Sequence of chain 1.A:
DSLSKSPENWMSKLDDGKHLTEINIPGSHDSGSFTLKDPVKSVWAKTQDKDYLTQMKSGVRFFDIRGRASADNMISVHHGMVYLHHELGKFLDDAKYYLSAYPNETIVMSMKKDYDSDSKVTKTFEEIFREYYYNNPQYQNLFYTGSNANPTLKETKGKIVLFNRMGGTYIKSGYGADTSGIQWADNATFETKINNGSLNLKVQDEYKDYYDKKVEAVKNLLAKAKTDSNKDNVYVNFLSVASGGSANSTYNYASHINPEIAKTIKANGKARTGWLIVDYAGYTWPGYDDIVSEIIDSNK

The protein below binds the small molecule below.
Small molecule (SMILES): OC1C(O)C(O)C(O)C(O)C1O

Binding-site contacts:
Ligand atom C3 contacts residue ASP206 of chain 1.A at 3.1 Å.
Ligand atom C2 contacts residue ASP206 of chain 1.A at 3.7 Å.
Ligand atom O4 contacts residue TYR208 of chain 1.A at 3.9 Å.
Ligand atom O5 contacts residue HIS30 of chain 1.A at 4.2 Å.
Ligand atom O2 contacts residue LYS113 of chain 1.A at 4.3 Å.
Ligand atom C2 contacts residue ARG166 of chain 1.A at 3.6 Å.
Ligand atom O2 contacts residue ARG166 of chain 1.A at 3.0 Å (salt-bridge).
Ligand atom C1 contacts residue LYS113 of chain 1.A at 4.3 Å.
Ligand atom O2 contacts residue TRP185 of chain 1.A at 3.5 Å (h-bond).
Ligand atom C5 contacts residue ARG67 of chain 1.A at 3.6 Å.
Ligand atom C4 contacts residue HIS30 of chain 1.A at 3.4 Å.
Ligand atom O3 contacts residue ARG166 of chain 1.A at 3.7 Å.
Ligand atom O2 contacts residue ARG67 of chain 1.A at 4.4 Å.
Ligand atom C4 contacts residue ARG67 of chain 1.A at 3.1 Å.
Ligand atom C2 contacts residue ARG67 of chain 1.A at 3.5 Å.
Ligand atom O4 contacts residue ASP206 of chain 1.A at 3.6 Å.
Ligand atom O3 contacts residue PHE239 of chain 1.A at 4.0 Å.
Ligand atom O1 contacts residue TYR208 of chain 1.A at 3.9 Å.
Ligand atom C5 contacts residue HIS30 of chain 1.A at 4.0 Å.
Ligand atom O6 contacts residue TYR208 of chain 1.A at 3.2 Å.
Ligand atom O3 contacts residue ARG67 of chain 1.A at 3.7 Å.
Ligand atom C3 contacts residue ARG67 of chain 1.A at 3.6 Å.
Ligand atom C1 contacts residue ARG67 of chain 1.A at 3.6 Å.
Ligand atom O2 contacts residue ASP206 of chain 1.A at 3.1 Å (salt-bridge).
Ligand atom C6 contacts residue ARG67 of chain 1.A at 3.8 Å.
Ligand atom C3 contacts residue ARG166 of chain 1.A at 4.3 Å.
Ligand atom O4 contacts residue SER241 of chain 1.A at 4.2 Å.
Ligand atom O4 contacts residue HIS30 of chain 1.A at 3.0 Å (h-bond).
Ligand atom C3 contacts residue TYR208 of chain 1.A at 4.0 Å (hydrophobic).
Ligand atom C4 contacts residue ASP206 of chain 1.A at 4.2 Å.
Ligand atom O3 contacts residue ASP206 of chain 1.A at 2.5 Å (salt-bridge).
Ligand atom O4 contacts residue ARG67 of chain 1.A at 3.9 Å.
Ligand atom O5 contacts residue TYR208 of chain 1.A at 4.0 Å.